A small-molecule ligand and the protein it binds are described below.
Small molecule (SMILES): CC(=O)N[C@@H]1[C@@H](O)[C@H](O)[C@@H](CO)O[C@H]1O

Sequence of chain 1.A:
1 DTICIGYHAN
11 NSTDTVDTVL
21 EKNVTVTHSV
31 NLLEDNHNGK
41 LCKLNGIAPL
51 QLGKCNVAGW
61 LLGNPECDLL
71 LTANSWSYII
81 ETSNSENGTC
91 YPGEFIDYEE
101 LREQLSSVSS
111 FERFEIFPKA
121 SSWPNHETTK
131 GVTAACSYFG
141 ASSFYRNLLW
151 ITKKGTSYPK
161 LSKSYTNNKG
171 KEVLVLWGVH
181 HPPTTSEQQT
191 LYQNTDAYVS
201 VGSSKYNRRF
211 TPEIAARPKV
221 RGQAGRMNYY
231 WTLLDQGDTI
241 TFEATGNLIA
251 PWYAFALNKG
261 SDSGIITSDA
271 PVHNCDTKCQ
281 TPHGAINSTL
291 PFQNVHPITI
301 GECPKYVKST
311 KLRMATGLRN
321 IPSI

Binding-site contacts:
Ligand atom C8 contacts residue LYS311 of chain 1.A at 4.4 Å.
Ligand atom O7 contacts residue LYS311 of chain 1.A at 3.5 Å (salt-bridge).
Ligand atom O7 contacts residue ASN23 of chain 1.A at 3.8 Å.
Ligand atom C7 contacts residue THR15 of chain 1.A at 3.9 Å.
Ligand atom C5 contacts residue ASN23 of chain 1.A at 3.4 Å.
Ligand atom C8 contacts residue THR15 of chain 1.A at 3.0 Å.
Ligand atom N2 contacts residue ASN23 of chain 1.A at 3.0 Å (h-bond).
Ligand atom C4 contacts residue ASN23 of chain 1.A at 4.2 Å.
Ligand atom C6 contacts residue ASN23 of chain 1.A at 2.8 Å.
Ligand atom O6 contacts residue ASN23 of chain 1.A at 3.9 Å.
Ligand atom C6 contacts residue LYS22 of chain 1.A at 4.3 Å.
Ligand atom C2 contacts residue ASN23 of chain 1.A at 2.5 Å.
Ligand atom C1 contacts residue ASN23 of chain 1.A at 1.5 Å.
Ligand atom C8 contacts residue ASN23 of chain 1.A at 2.9 Å.
Ligand atom O5 contacts residue ASN23 of chain 1.A at 2.4 Å (h-bond).
Ligand atom O6 contacts residue LYS22 of chain 1.A at 4.0 Å.
Ligand atom C3 contacts residue ASN23 of chain 1.A at 3.8 Å.
Ligand atom C7 contacts residue ASN23 of chain 1.A at 3.0 Å.
Ligand atom C7 contacts residue LYS311 of chain 1.A at 4.2 Å.
Ligand atom O7 contacts residue THR15 of chain 1.A at 4.0 Å.